A small-molecule ligand and the protein it binds are described below.
Small molecule (SMILES): CSc1nc(-c2cccc(NC(=O)c3c(F)ccc(O)c3CN3C(=O)c4ccccc4C3=O)c2)c(-c2ccnc(NC(C)=O)c2)[nH]1

Binding-site contacts:
Ligand atom C14 contacts residue LEU94 of chain 1.D at 3.6 Å (hydrophobic).
Ligand atom C41 contacts residue ASN148 of chain 1.D at 3.4 Å.
Ligand atom C43 contacts residue LYS51 of chain 1.D at 3.5 Å.
Ligand atom C18 contacts residue CYS81 of chain 1.D at 3.4 Å (hydrophobic).
Ligand atom C04 contacts residue ASP161 of chain 1.D at 3.6 Å.
Ligand atom O45 contacts residue PHE162 of chain 1.D at 2.6 Å (h-bond).
Ligand atom C18 contacts residue PHE162 of chain 1.D at 3.4 Å (hydrophobic).
Ligand atom C22 contacts residue LEU94 of chain 1.D at 3.6 Å (hydrophobic).
Ligand atom N33 contacts residue MET99 of chain 1.D at 2.8 Å (h-bond).
Ligand atom C30 contacts residue GLN97 of chain 1.D at 3.2 Å.
Ligand atom N20 contacts residue THR160 of chain 1.D at 3.4 Å (h-bond).
Ligand atom C23 contacts residue LEU94 of chain 1.D at 3.3 Å (hydrophobic).
Ligand atom C17 contacts residue PHE162 of chain 1.D at 3.4 Å (hydrophobic).
Ligand atom C34 contacts residue GLY102 of chain 1.D at 3.5 Å.
Ligand atom O01 contacts residue LEU83 of chain 1.D at 3.2 Å.
Ligand atom C23 contacts residue ALA49 of chain 1.D at 3.5 Å (hydrophobic).
Ligand atom C11 contacts residue ILE65 of chain 1.D at 3.1 Å (hydrophobic).
Ligand atom C10 contacts residue GLU68 of chain 1.D at 3.3 Å.
Ligand atom N06 contacts residue LEU94 of chain 1.D at 3.5 Å.
Ligand atom C16 contacts residue PHE162 of chain 1.D at 3.6 Å (hydrophobic).
Ligand atom F46 contacts residue CYS81 of chain 1.D at 3.5 Å.
Ligand atom N31 contacts residue MET99 of chain 1.D at 2.8 Å (h-bond).
Ligand atom N42 contacts residue LYS51 of chain 1.D at 3.0 Å (salt-bridge).
Ligand atom C29 contacts residue LEU150 of chain 1.D at 3.4 Å (hydrophobic).
Ligand atom F46 contacts residue LEU83 of chain 1.D at 3.2 Å.
Ligand atom C30 contacts residue ALA49 of chain 1.D at 3.3 Å (hydrophobic).
Ligand atom O15 contacts residue LEU83 of chain 1.D at 3.3 Å.
Ligand atom C05 contacts residue ASP161 of chain 1.D at 3.4 Å.
Ligand atom C41 contacts residue ARG147 of chain 1.D at 3.3 Å.
Ligand atom C16 contacts residue ASP161 of chain 1.D at 3.5 Å.
Ligand atom C23 contacts residue LYS51 of chain 1.D at 3.4 Å.
Ligand atom C32 contacts residue MET99 of chain 1.D at 3.5 Å (hydrophobic).
Ligand atom O44 contacts residue LEU164 of chain 1.D at 3.0 Å.
Ligand atom O45 contacts residue MET72 of chain 1.D at 3.6 Å (h-bond).
Ligand atom O45 contacts residue ASP161 of chain 1.D at 3.5 Å.
Ligand atom N20 contacts residue ASP161 of chain 1.D at 3.2 Å (salt-bridge).
Ligand atom N42 contacts residue VAL32 of chain 1.D at 3.4 Å.
Ligand atom F46 contacts residue ARG82 of chain 1.D at 3.2 Å.
Ligand atom C30 contacts residue MET99 of chain 1.D at 3.5 Å (hydrophobic).
Ligand atom O36 contacts residue LEU24 of chain 1.D at 3.6 Å.

Sequence of chain 1.D:
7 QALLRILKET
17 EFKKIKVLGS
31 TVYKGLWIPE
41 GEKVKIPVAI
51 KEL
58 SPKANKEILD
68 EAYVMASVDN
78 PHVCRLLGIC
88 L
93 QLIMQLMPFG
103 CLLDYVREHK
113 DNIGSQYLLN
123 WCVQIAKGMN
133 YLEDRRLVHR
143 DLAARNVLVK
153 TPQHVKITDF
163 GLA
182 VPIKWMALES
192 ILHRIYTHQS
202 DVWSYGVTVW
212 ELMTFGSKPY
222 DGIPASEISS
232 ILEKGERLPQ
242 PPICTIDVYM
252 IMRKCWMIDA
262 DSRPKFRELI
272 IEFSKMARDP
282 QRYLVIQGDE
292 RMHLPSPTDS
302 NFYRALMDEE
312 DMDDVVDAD